This protein binds this small molecule.
Small molecule (SMILES): Cc1cc(N)nc2cc(-c3ccc(CCN)cc3)ccc12

Sequence of chain 1.F:
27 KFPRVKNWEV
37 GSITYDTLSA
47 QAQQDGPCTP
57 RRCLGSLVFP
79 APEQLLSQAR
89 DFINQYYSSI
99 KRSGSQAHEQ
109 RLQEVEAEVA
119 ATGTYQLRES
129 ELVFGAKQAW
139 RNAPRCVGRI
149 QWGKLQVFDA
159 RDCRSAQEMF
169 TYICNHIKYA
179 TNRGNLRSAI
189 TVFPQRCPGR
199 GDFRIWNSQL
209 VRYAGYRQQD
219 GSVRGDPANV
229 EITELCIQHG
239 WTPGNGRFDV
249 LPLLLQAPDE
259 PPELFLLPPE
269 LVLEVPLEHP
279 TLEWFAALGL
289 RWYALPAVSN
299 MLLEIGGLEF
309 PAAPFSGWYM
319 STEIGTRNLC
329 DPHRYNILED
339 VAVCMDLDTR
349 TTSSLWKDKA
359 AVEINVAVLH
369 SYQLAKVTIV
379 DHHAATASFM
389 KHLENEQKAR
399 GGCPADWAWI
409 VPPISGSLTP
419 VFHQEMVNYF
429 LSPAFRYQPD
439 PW

Binding-site contacts:
Ligand atom C09 contacts residue HEM1 of chain 1.CB at 3.4 Å.
Ligand atom C11 contacts residue HEM1 of chain 1.CB at 3.2 Å.
Ligand atom C11 contacts residue GLY315 of chain 1.F at 4.1 Å.
Ligand atom C23 contacts residue ARG325 of chain 1.F at 3.4 Å.
Ligand atom N02 contacts residue PRO294 of chain 1.F at 3.9 Å.
Ligand atom C24 contacts residue HEM1 of chain 1.CB at 4.1 Å.
Ligand atom N01 contacts residue HEM1 of chain 1.CB at 3.6 Å.
Ligand atom C05 contacts residue HEM1 of chain 1.CB at 3.9 Å.
Ligand atom C11 contacts residue PHE313 of chain 1.F at 3.9 Å (hydrophobic).
Ligand atom C07 contacts residue VAL296 of chain 1.F at 3.3 Å (hydrophobic).
Ligand atom N29 contacts residue HEM1 of chain 1.CB at 3.5 Å (h-bond).
Ligand atom C02 contacts residue PRO294 of chain 1.F at 3.9 Å (hydrophobic).
Ligand atom C25 contacts residue HEM1 of chain 1.CB at 3.1 Å.
Ligand atom C08 contacts residue HEM1 of chain 1.CB at 3.9 Å.
Ligand atom N02 contacts residue MET318 of chain 1.F at 3.9 Å.
Ligand atom C06 contacts residue HEM1 of chain 1.CB at 3.8 Å.
Ligand atom C06 contacts residue PHE313 of chain 1.F at 4.1 Å (hydrophobic).
Ligand atom C22 contacts residue ARG325 of chain 1.F at 3.6 Å.
Ligand atom C10 contacts residue HEM1 of chain 1.CB at 3.7 Å.
Ligand atom N02 contacts residue TRP316 of chain 1.F at 2.8 Å (h-bond).
Ligand atom N29 contacts residue TYR435 of chain 1.F at 3.5 Å (h-bond).
Ligand atom C03 contacts residue HEM1 of chain 1.CB at 3.2 Å.
Ligand atom C07 contacts residue HEM1 of chain 1.CB at 3.9 Å.
Ligand atom C21 contacts residue HEM1 of chain 1.CB at 3.7 Å.
Ligand atom N02 contacts residue HEM1 of chain 1.CB at 3.5 Å.
Ligand atom C02 contacts residue TRP316 of chain 1.F at 3.8 Å (hydrophobic).
Ligand atom C26 contacts residue HEM1 of chain 1.CB at 3.2 Å.
Ligand atom C03 contacts residue PRO294 of chain 1.F at 3.8 Å (hydrophobic).
Ligand atom C10 contacts residue GLU321 of chain 1.F at 3.4 Å.
Ligand atom C06 contacts residue VAL296 of chain 1.F at 3.4 Å (hydrophobic).
Ligand atom C09 contacts residue GLU321 of chain 1.F at 3.4 Å.
Ligand atom C04 contacts residue HEM1 of chain 1.CB at 3.6 Å.
Ligand atom C02 contacts residue GLU321 of chain 1.F at 3.5 Å.
Ligand atom N02 contacts residue TYR317 of chain 1.F at 3.7 Å.
Ligand atom C02 contacts residue HEM1 of chain 1.CB at 3.6 Å.
Ligand atom C27 contacts residue TRP407 of chain 1.F at 4.1 Å (hydrophobic).
Ligand atom N02 contacts residue GLU321 of chain 1.F at 2.7 Å (salt-bridge).
Ligand atom N01 contacts residue GLU321 of chain 1.F at 2.6 Å (salt-bridge).
Ligand atom C25 contacts residue TRP407 of chain 1.F at 3.6 Å (hydrophobic).
Ligand atom C03 contacts residue TRP316 of chain 1.F at 4.0 Å (hydrophobic).